This protein binds this small molecule.
Small molecule (SMILES): CC(=O)N[C@@H]1[C@@H](O)[C@H](O)[C@@H](CO)O[C@H]1O

Sequence of chain 1.A:
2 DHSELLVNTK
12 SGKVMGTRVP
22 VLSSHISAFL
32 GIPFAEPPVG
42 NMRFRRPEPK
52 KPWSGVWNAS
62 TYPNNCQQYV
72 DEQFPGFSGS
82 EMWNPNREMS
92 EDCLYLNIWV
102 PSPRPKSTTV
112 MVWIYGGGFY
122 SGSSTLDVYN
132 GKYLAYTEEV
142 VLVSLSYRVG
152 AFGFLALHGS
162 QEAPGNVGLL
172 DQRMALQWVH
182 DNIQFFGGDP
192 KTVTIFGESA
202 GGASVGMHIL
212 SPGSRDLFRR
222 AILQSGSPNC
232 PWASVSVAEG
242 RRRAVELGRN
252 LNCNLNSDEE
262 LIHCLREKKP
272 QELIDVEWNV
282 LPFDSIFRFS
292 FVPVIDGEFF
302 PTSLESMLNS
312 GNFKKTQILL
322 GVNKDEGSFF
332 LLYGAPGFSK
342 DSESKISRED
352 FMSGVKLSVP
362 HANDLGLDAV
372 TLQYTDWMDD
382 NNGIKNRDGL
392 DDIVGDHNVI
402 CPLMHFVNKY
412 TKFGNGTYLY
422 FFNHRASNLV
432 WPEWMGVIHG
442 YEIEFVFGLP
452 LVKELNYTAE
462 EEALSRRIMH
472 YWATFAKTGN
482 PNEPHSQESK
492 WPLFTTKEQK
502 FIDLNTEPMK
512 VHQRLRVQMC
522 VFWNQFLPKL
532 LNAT

Binding-site contacts:
Ligand atom C2 contacts residue SER61 of chain 1.A at 3.3 Å.
Ligand atom C5 contacts residue ASN59 of chain 1.A at 3.7 Å.
Ligand atom O5 contacts residue ASN59 of chain 1.A at 2.4 Å (h-bond).
Ligand atom N2 contacts residue SER61 of chain 1.A at 4.5 Å.
Ligand atom O7 contacts residue ASN59 of chain 1.A at 3.8 Å.
Ligand atom O7 contacts residue SER61 of chain 1.A at 4.4 Å.
Ligand atom O3 contacts residue SER61 of chain 1.A at 2.8 Å (h-bond).
Ligand atom O3 contacts residue ASN59 of chain 1.A at 2.7 Å (h-bond).
Ligand atom C4 contacts residue ASN59 of chain 1.A at 4.2 Å.
Ligand atom C2 contacts residue ASN59 of chain 1.A at 2.5 Å.
Ligand atom C1 contacts residue ASN59 of chain 1.A at 1.5 Å.
Ligand atom C3 contacts residue ASN59 of chain 1.A at 3.5 Å.
Ligand atom O7 contacts residue THR62 of chain 1.A at 3.6 Å.
Ligand atom C1 contacts residue SER61 of chain 1.A at 4.0 Å.
Ligand atom N2 contacts residue ASN59 of chain 1.A at 3.5 Å (h-bond).
Ligand atom C7 contacts residue ASN59 of chain 1.A at 4.0 Å.
Ligand atom C3 contacts residue SER61 of chain 1.A at 3.4 Å.